The protein below binds the small molecule below.
Small molecule (SMILES): CC(=O)O[C@H]1C(=O)[C@@]2(C)[C@H]([C@H](OC(=O)c3ccccc3)[C@]3(O)C[C@H](OC(=O)[C@H](O)[C@@H](NC(=O)c4ccccc4)c4ccccc4)C(C)=C1C3(C)C)[C@]1(OC(C)=O)CO[C@@H]1C[C@@H]2O

Sequence of chain 27.B:
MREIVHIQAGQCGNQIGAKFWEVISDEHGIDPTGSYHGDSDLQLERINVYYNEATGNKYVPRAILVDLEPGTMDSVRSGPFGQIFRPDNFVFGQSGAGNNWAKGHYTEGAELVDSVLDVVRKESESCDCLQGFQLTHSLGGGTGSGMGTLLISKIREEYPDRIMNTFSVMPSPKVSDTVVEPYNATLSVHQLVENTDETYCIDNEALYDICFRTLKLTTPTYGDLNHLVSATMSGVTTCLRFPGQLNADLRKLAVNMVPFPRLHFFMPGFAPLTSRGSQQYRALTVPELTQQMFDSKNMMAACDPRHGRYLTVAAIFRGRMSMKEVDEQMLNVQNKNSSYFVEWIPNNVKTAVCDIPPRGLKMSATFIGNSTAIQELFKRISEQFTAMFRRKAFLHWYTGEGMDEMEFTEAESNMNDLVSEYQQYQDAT

Binding-site contacts:
Ligand atom C41 contacts residue SER234 of chain 27.B at 3.6 Å.
Ligand atom C15 contacts residue PRO272 of chain 27.B at 3.6 Å (hydrophobic).
Ligand atom C41 contacts residue VAL23 of chain 27.B at 3.2 Å (hydrophobic).
Ligand atom O08 contacts residue ARG276 of chain 27.B at 3.6 Å.
Ligand atom C42 contacts residue VAL23 of chain 27.B at 3.5 Å (hydrophobic).
Ligand atom O13 contacts residue GLY360 of chain 27.B at 3.6 Å (h-bond).
Ligand atom C30 contacts residue HIS227 of chain 27.B at 3.1 Å.
Ligand atom C16 contacts residue PRO272 of chain 27.B at 4.0 Å (hydrophobic).
Ligand atom C08 contacts residue HIS227 of chain 27.B at 3.3 Å.
Ligand atom C44 contacts residue LEU361 of chain 27.B at 4.0 Å (hydrophobic).
Ligand atom C08 contacts residue LEU228 of chain 27.B at 3.3 Å (hydrophobic).
Ligand atom O12 contacts residue GLY360 of chain 27.B at 3.4 Å (h-bond).
Ligand atom C14 contacts residue LEU215 of chain 27.B at 3.9 Å (hydrophobic).
Ligand atom C09 contacts residue HIS227 of chain 27.B at 3.9 Å.
Ligand atom C16 contacts residue THR274 of chain 27.B at 3.6 Å.
Ligand atom C04 contacts residue HIS227 of chain 27.B at 4.0 Å.
Ligand atom O13 contacts residue PRO358 of chain 27.B at 3.5 Å.
Ligand atom O13 contacts residue ARG359 of chain 27.B at 3.4 Å (salt-bridge).
Ligand atom C06 contacts residue HIS227 of chain 27.B at 2.8 Å.
Ligand atom C07 contacts residue ASP224 of chain 27.B at 3.5 Å.
Ligand atom C07 contacts residue HIS227 of chain 27.B at 2.7 Å.
Ligand atom C05 contacts residue HIS227 of chain 27.B at 3.5 Å.
Ligand atom C27 contacts residue GLY360 of chain 27.B at 4.0 Å.
Ligand atom C06 contacts residue ASP224 of chain 27.B at 3.6 Å.
Ligand atom C07 contacts residue LEU228 of chain 27.B at 4.0 Å (hydrophobic).
Ligand atom C39 contacts residue SER234 of chain 27.B at 3.9 Å.
Ligand atom O06 contacts residue THR274 of chain 27.B at 3.2 Å (h-bond).
Ligand atom C33 contacts residue ASP26 of chain 27.B at 3.9 Å.
Ligand atom C14 contacts residue THR274 of chain 27.B at 4.0 Å.
Ligand atom C31 contacts residue HIS227 of chain 27.B at 3.4 Å.
Ligand atom O06 contacts residue PRO272 of chain 27.B at 3.8 Å.
Ligand atom C09 contacts residue LEU228 of chain 27.B at 4.1 Å (hydrophobic).
Ligand atom O14 contacts residue HIS227 of chain 27.B at 2.2 Å (h-bond).
Ligand atom C40 contacts residue SER234 of chain 27.B at 2.9 Å.
Ligand atom O06 contacts residue LEU273 of chain 27.B at 3.4 Å.
Ligand atom C36 contacts residue HIS227 of chain 27.B at 3.4 Å.
Ligand atom O06 contacts residue LEU215 of chain 27.B at 3.6 Å.
Ligand atom O07 contacts residue THR274 of chain 27.B at 3.7 Å.
Ligand atom C19 contacts residue THR274 of chain 27.B at 3.3 Å.
Ligand atom C44 contacts residue GLY360 of chain 27.B at 4.0 Å.